Sequence of chain 1.C:
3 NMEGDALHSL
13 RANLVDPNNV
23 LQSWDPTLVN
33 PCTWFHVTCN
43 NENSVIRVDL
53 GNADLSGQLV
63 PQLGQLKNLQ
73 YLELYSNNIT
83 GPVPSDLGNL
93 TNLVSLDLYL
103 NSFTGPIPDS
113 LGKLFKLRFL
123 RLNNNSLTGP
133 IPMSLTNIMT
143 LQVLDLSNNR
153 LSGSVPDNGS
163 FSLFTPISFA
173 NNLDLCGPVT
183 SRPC

Binding-site contacts:
Ligand atom C6 contacts residue MET135 of chain 1.C at 4.5 Å (hydrophobic).
Ligand atom O5 contacts residue MET135 of chain 1.C at 4.0 Å.
Ligand atom C3 contacts residue ASN139 of chain 1.C at 3.9 Å.
Ligand atom C2 contacts residue ASN160 of chain 1.C at 2.5 Å.
Ligand atom C1 contacts residue MET135 of chain 1.C at 4.2 Å (hydrophobic).
Ligand atom O7 contacts residue GLY161 of chain 1.C at 3.9 Å.
Ligand atom C3 contacts residue ASN160 of chain 1.C at 3.8 Å.
Ligand atom O3 contacts residue ASN139 of chain 1.C at 3.3 Å (h-bond).
Ligand atom C2 contacts residue ASN139 of chain 1.C at 4.3 Å.
Ligand atom C7 contacts residue GLY161 of chain 1.C at 3.9 Å.
Ligand atom N2 contacts residue THR138 of chain 1.C at 3.3 Å (h-bond).
Ligand atom C8 contacts residue ASN139 of chain 1.C at 3.6 Å.
Ligand atom C7 contacts residue THR138 of chain 1.C at 4.2 Å.
Ligand atom N2 contacts residue ASN160 of chain 1.C at 3.0 Å (h-bond).
Ligand atom C7 contacts residue ASN139 of chain 1.C at 4.0 Å.
Ligand atom C5 contacts residue ASN160 of chain 1.C at 3.7 Å.
Ligand atom N2 contacts residue ASN139 of chain 1.C at 3.4 Å (h-bond).
Ligand atom C4 contacts residue ASN160 of chain 1.C at 4.2 Å.
Ligand atom C1 contacts residue THR138 of chain 1.C at 3.8 Å.
Ligand atom C3 contacts residue THR138 of chain 1.C at 4.1 Å.
Ligand atom C7 contacts residue ASN160 of chain 1.C at 3.2 Å.
Ligand atom O7 contacts residue ASN160 of chain 1.C at 3.0 Å (h-bond).
Ligand atom C1 contacts residue ASN160 of chain 1.C at 1.4 Å.
Ligand atom O5 contacts residue ASN160 of chain 1.C at 2.4 Å (h-bond).
Ligand atom C2 contacts residue THR138 of chain 1.C at 3.9 Å.
Ligand atom C5 contacts residue MET135 of chain 1.C at 3.7 Å (hydrophobic).
Ligand atom C8 contacts residue GLY161 of chain 1.C at 3.4 Å.
Ligand atom C8 contacts residue THR138 of chain 1.C at 3.6 Å.

A small-molecule ligand and the protein it binds are described below.
Small molecule (SMILES): CC(=O)N[C@@H]1[C@@H](O)[C@H](O)[C@@H](CO)O[C@H]1O